Binding-site contacts:
Ligand atom O5 contacts residue SER404 of chain 1.A at 4.2 Å.
Ligand atom C8 contacts residue ASN339 of chain 1.A at 3.3 Å.
Ligand atom N2 contacts residue ASN226 of chain 1.A at 2.9 Å (h-bond).
Ligand atom C6 contacts residue NAG1 of chain 1.Y at 3.8 Å.
Ligand atom O6 contacts residue ASN226 of chain 1.A at 4.1 Å.
Ligand atom O4 contacts residue SER404 of chain 1.A at 3.3 Å (h-bond).
Ligand atom C8 contacts residue VAL218 of chain 1.A at 4.2 Å (hydrophobic).
Ligand atom C6 contacts residue GLY341 of chain 1.A at 4.3 Å.
Ligand atom C2 contacts residue SER405 of chain 1.A at 4.2 Å.
Ligand atom O5 contacts residue NAG1 of chain 1.Y at 4.2 Å.
Ligand atom C4 contacts residue ASN226 of chain 1.A at 4.2 Å.
Ligand atom C6 contacts residue SER404 of chain 1.A at 4.4 Å.
Ligand atom C7 contacts residue ASN226 of chain 1.A at 3.9 Å.
Ligand atom C5 contacts residue ASN226 of chain 1.A at 3.6 Å.
Ligand atom C3 contacts residue SER404 of chain 1.A at 3.4 Å.
Ligand atom O7 contacts residue PRO176 of chain 1.A at 3.9 Å.
Ligand atom C1 contacts residue SER404 of chain 1.A at 4.1 Å.
Ligand atom C1 contacts residue ASN226 of chain 1.A at 1.4 Å.
Ligand atom O5 contacts residue ARG216 of chain 1.A at 4.2 Å.
Ligand atom C7 contacts residue ASN339 of chain 1.A at 4.2 Å.
Ligand atom C3 contacts residue ASN226 of chain 1.A at 3.8 Å.
Ligand atom O7 contacts residue ASN339 of chain 1.A at 4.3 Å.
Ligand atom O5 contacts residue CYS403 of chain 1.A at 4.3 Å.
Ligand atom C1 contacts residue SER405 of chain 1.A at 3.8 Å.
Ligand atom C5 contacts residue NAG1 of chain 1.Y at 3.8 Å.
Ligand atom O5 contacts residue ASN226 of chain 1.A at 2.4 Å (h-bond).
Ligand atom C3 contacts residue SER405 of chain 1.A at 4.4 Å.
Ligand atom C2 contacts residue ASN226 of chain 1.A at 2.5 Å.
Ligand atom O6 contacts residue NAG1 of chain 1.Y at 3.4 Å.
Ligand atom O6 contacts residue ARG402 of chain 1.A at 3.4 Å (salt-bridge).
Ligand atom C4 contacts residue SER404 of chain 1.A at 3.5 Å.
Ligand atom C2 contacts residue SER404 of chain 1.A at 4.2 Å.
Ligand atom O3 contacts residue CYS403 of chain 1.A at 4.1 Å.
Ligand atom C8 contacts residue LEU225 of chain 1.A at 3.9 Å (hydrophobic).
Ligand atom O3 contacts residue SER404 of chain 1.A at 4.4 Å.
Ligand atom C5 contacts residue SER404 of chain 1.A at 3.4 Å.
Ligand atom N2 contacts residue SER405 of chain 1.A at 3.8 Å.
Ligand atom C6 contacts residue ARG402 of chain 1.A at 4.4 Å.

The protein below binds the small molecule below.
Small molecule (SMILES): CC(=O)N[C@H]1[C@H](O[C@H]2[C@H](O)[C@@H](NC(C)=O)CO[C@@H]2CO)O[C@H](CO)[C@@H](O[C@@H]2O[C@H](CO)[C@@H](O)[C@H](O[C@H]3O[C@H](CO)[C@@H](O)[C@H](O)[C@@H]3O)[C@@H]2O)[C@@H]1O

Sequence of chain 1.A:
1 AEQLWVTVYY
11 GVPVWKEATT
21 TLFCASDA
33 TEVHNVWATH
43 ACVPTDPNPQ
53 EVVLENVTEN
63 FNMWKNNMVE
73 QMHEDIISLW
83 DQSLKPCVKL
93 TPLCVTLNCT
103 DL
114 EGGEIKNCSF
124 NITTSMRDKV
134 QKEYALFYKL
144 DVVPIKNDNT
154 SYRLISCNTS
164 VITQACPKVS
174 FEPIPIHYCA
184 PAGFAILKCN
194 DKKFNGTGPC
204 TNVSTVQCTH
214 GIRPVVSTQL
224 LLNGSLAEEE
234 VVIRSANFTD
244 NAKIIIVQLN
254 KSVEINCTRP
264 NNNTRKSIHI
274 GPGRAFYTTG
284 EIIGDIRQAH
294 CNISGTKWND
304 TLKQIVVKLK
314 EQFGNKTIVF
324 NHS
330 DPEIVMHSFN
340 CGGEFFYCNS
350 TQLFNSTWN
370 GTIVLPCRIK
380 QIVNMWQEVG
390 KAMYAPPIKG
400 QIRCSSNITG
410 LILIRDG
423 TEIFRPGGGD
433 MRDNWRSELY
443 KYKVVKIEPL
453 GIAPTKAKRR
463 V